Sequence of chain 1.A:
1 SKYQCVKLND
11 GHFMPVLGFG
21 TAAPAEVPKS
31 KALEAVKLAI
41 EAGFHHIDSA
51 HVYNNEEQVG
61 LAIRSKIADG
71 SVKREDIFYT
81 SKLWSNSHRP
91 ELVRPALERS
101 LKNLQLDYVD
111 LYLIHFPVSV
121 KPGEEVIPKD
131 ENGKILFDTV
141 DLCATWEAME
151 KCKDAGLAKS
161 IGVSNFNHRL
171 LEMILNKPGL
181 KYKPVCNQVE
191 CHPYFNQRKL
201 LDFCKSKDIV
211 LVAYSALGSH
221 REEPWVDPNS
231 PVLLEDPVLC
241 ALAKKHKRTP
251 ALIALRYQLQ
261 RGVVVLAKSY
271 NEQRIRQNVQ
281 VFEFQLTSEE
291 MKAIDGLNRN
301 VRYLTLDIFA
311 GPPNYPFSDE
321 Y

The protein below binds the small molecule below.
Small molecule (SMILES): C[C@]12CC[C@H]3[C@@H](CCC4=CC(=O)CC[C@@]43C)[C@@H]1CC[C@H]2O

Binding-site contacts:
Ligand atom C13 contacts residue TYR53 of chain 1.A at 4.2 Å (hydrophobic).
Ligand atom O17 contacts residue NAP1 of chain 1.D at 3.1 Å.
Ligand atom C14 contacts residue HIS115 of chain 1.A at 4.4 Å.
Ligand atom C9 contacts residue TRP225 of chain 1.A at 4.3 Å (hydrophobic).
Ligand atom C7 contacts residue VAL52 of chain 1.A at 4.1 Å (hydrophobic).
Ligand atom C9 contacts residue TRP84 of chain 1.A at 3.8 Å (hydrophobic).
Ligand atom C4 contacts residue VAL126 of chain 1.A at 4.2 Å (hydrophobic).
Ligand atom C17 contacts residue NAP1 of chain 1.D at 3.1 Å.
Ligand atom C2 contacts residue VAL52 of chain 1.A at 3.6 Å (hydrophobic).
Ligand atom C5 contacts residue VAL52 of chain 1.A at 3.9 Å (hydrophobic).
Ligand atom C16 contacts residue HIS115 of chain 1.A at 3.4 Å.
Ligand atom C13 contacts residue NAP1 of chain 1.D at 4.3 Å.
Ligand atom C17 contacts residue LEU304 of chain 1.A at 4.2 Å (hydrophobic).
Ligand atom C16 contacts residue LEU306 of chain 1.A at 3.9 Å (hydrophobic).
Ligand atom C10 contacts residue VAL52 of chain 1.A at 4.1 Å (hydrophobic).
Ligand atom C17 contacts residue HIS115 of chain 1.A at 3.6 Å.
Ligand atom C14 contacts residue VAL52 of chain 1.A at 4.3 Å (hydrophobic).
Ligand atom C12 contacts residue TYR53 of chain 1.A at 3.2 Å (hydrophobic).
Ligand atom O3 contacts residue VAL52 of chain 1.A at 4.1 Å.
Ligand atom C5 contacts residue TRP225 of chain 1.A at 4.3 Å (hydrophobic).
Ligand atom C15 contacts residue TRP84 of chain 1.A at 4.3 Å (hydrophobic).
Ligand atom C19 contacts residue TRP225 of chain 1.A at 3.6 Å (hydrophobic).
Ligand atom C15 contacts residue LEU306 of chain 1.A at 3.7 Å (hydrophobic).
Ligand atom C1 contacts residue VAL52 of chain 1.A at 3.6 Å (hydrophobic).
Ligand atom C16 contacts residue NAP1 of chain 1.D at 3.2 Å.
Ligand atom C3 contacts residue VAL52 of chain 1.A at 3.8 Å (hydrophobic).
Ligand atom O17 contacts residue HIS115 of chain 1.A at 2.7 Å (h-bond).
Ligand atom C18 contacts residue LEU306 of chain 1.A at 4.4 Å (hydrophobic).
Ligand atom C16 contacts residue LEU304 of chain 1.A at 4.3 Å (hydrophobic).
Ligand atom C18 contacts residue LEU304 of chain 1.A at 3.8 Å (hydrophobic).
Ligand atom C11 contacts residue TYR53 of chain 1.A at 4.1 Å (hydrophobic).
Ligand atom C10 contacts residue TRP225 of chain 1.A at 3.7 Å (hydrophobic).
Ligand atom C4 contacts residue VAL52 of chain 1.A at 3.8 Å (hydrophobic).
Ligand atom C10 contacts residue ILE127 of chain 1.A at 3.9 Å (hydrophobic).
Ligand atom C9 contacts residue VAL52 of chain 1.A at 3.9 Å (hydrophobic).
Ligand atom C18 contacts residue NAP1 of chain 1.D at 4.5 Å.
Ligand atom O17 contacts residue TYR53 of chain 1.A at 2.9 Å (h-bond).
Ligand atom C15 contacts residue HIS115 of chain 1.A at 4.3 Å.
Ligand atom O3 contacts residue VAL126 of chain 1.A at 4.0 Å.
Ligand atom C17 contacts residue TYR53 of chain 1.A at 4.2 Å (hydrophobic).